Binding-site contacts:
Ligand atom C19 contacts residue LEU12 of chain 1.A at 3.9 Å (hydrophobic).
Ligand atom N14 contacts residue ILE153 of chain 1.A at 3.8 Å.
Ligand atom C19 contacts residue VAL94 of chain 1.A at 3.5 Å (hydrophobic).
Ligand atom C20 contacts residue VAL94 of chain 1.A at 3.7 Å (hydrophobic).
Ligand atom C16 contacts residue LEU142 of chain 1.A at 3.4 Å (hydrophobic).
Ligand atom F21 contacts residue VAL94 of chain 1.A at 3.6 Å.
Ligand atom S12 contacts residue LEU142 of chain 1.A at 3.5 Å.
Ligand atom C20 contacts residue LEU12 of chain 1.A at 3.6 Å (hydrophobic).
Ligand atom N23 contacts residue LEU88 of chain 1.A at 3.5 Å.
Ligand atom N34 contacts residue ASP96 of chain 1.A at 3.0 Å (salt-bridge).
Ligand atom C26 contacts residue ASN140 of chain 1.A at 3.7 Å.
Ligand atom C11 contacts residue ALA33 of chain 1.A at 3.5 Å (hydrophobic).
Ligand atom N34 contacts residue GLU139 of chain 1.A at 2.9 Å (salt-bridge).
Ligand atom C1 contacts residue ASP154 of chain 1.A at 3.1 Å.
Ligand atom F21 contacts residue ARG90 of chain 1.A at 3.4 Å.
Ligand atom C11 contacts residue GLU89 of chain 1.A at 3.6 Å.
Ligand atom F33 contacts residue ASP96 of chain 1.A at 3.8 Å.
Ligand atom C8 contacts residue ILE153 of chain 1.A at 3.9 Å (hydrophobic).
Ligand atom C1 contacts residue PHE17 of chain 1.A at 3.2 Å (hydrophobic).
Ligand atom N23 contacts residue ILE72 of chain 1.A at 3.5 Å.
Ligand atom C15 contacts residue LEU142 of chain 1.A at 3.7 Å (hydrophobic).
Ligand atom C15 contacts residue LEU12 of chain 1.A at 3.8 Å (hydrophobic).
Ligand atom N6 contacts residue ASP154 of chain 1.A at 3.6 Å.
Ligand atom C26 contacts residue GLU139 of chain 1.A at 3.6 Å.
Ligand atom C25 contacts residue ASN140 of chain 1.A at 3.5 Å.
Ligand atom N23 contacts residue ALA33 of chain 1.A at 3.3 Å.
Ligand atom C13 contacts residue LEU12 of chain 1.A at 3.8 Å (hydrophobic).
Ligand atom F33 contacts residue LEU12 of chain 1.A at 3.6 Å.
Ligand atom F21 contacts residue LEU12 of chain 1.A at 3.5 Å.
Ligand atom C27 contacts residue GLU139 of chain 1.A at 3.6 Å.
Ligand atom N7 contacts residue ILE153 of chain 1.A at 3.5 Å.
Ligand atom F22 contacts residue LEU142 of chain 1.A at 3.4 Å.
Ligand atom N2 contacts residue ASP154 of chain 1.A at 3.5 Å.
Ligand atom N6 contacts residue LYS35 of chain 1.A at 2.9 Å (salt-bridge).
Ligand atom C5 contacts residue LYS35 of chain 1.A at 3.8 Å.
Ligand atom C17 contacts residue ASP96 of chain 1.A at 3.8 Å.
Ligand atom C13 contacts residue LEU142 of chain 1.A at 3.6 Å (hydrophobic).
Ligand atom F22 contacts residue ILE153 of chain 1.A at 3.4 Å.
Ligand atom N23 contacts residue GLU89 of chain 1.A at 2.7 Å (salt-bridge).
Ligand atom O9 contacts residue LEU88 of chain 1.A at 3.5 Å.

Sequence of chain 1.A:
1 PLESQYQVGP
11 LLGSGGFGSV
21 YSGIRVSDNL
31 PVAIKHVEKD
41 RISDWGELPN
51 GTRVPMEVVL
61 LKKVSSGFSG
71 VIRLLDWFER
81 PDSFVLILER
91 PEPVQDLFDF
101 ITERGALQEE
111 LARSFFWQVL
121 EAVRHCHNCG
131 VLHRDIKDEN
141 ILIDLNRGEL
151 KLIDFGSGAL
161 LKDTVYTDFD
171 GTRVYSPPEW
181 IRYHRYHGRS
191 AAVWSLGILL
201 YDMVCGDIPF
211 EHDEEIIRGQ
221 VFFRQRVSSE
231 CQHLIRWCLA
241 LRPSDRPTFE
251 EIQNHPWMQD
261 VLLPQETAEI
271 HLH

A protein and the small-molecule ligand that binds it are described below.
Small molecule (SMILES): Cn1ncc(NC(=O)c2nc(-c3c(F)cccc3F)sc2N)c1N1CC[C@@H](N)[C@H](F)CC1